Binding-site contacts:
Ligand atom C3 contacts residue CYS145 of chain 1.A at 2.8 Å (hydrophobic).
Ligand atom O1 contacts residue DMS1 of chain 1.K at 3.8 Å.
Ligand atom C6 contacts residue DMS1 of chain 1.J at 3.7 Å.
Ligand atom O contacts residue CYS145 of chain 1.A at 3.3 Å (h-bond).
Ligand atom N contacts residue ASN142 of chain 1.A at 2.6 Å (h-bond).
Ligand atom C1 contacts residue ASN142 of chain 1.A at 3.5 Å.
Ligand atom C2 contacts residue ASN142 of chain 1.A at 3.3 Å.
Ligand atom O contacts residue ASN142 of chain 1.A at 4.0 Å.
Ligand atom F contacts residue DMS1 of chain 1.E at 3.1 Å.
Ligand atom O1 contacts residue LEU27 of chain 1.A at 3.9 Å.
Ligand atom C4 contacts residue HIS41 of chain 1.A at 3.6 Å.
Ligand atom C6 contacts residue CYS145 of chain 1.A at 1.8 Å (hydrophobic).
Ligand atom C1 contacts residue DMS1 of chain 1.K at 4.1 Å.
Ligand atom C2 contacts residue CYS145 of chain 1.A at 3.9 Å (hydrophobic).
Ligand atom O1 contacts residue HIS41 of chain 1.A at 2.5 Å (h-bond).
Ligand atom C3 contacts residue DMS1 of chain 1.K at 3.9 Å.
Ligand atom C3 contacts residue HIS41 of chain 1.A at 3.7 Å.
Ligand atom N contacts residue GLY143 of chain 1.A at 3.7 Å.
Ligand atom C7 contacts residue CYS145 of chain 1.A at 2.8 Å (hydrophobic).
Ligand atom O1 contacts residue CYS145 of chain 1.A at 2.4 Å (h-bond).
Ligand atom C5 contacts residue DMS1 of chain 1.E at 3.7 Å.
Ligand atom C7 contacts residue DMS1 of chain 1.J at 3.5 Å.
Ligand atom C2 contacts residue DMS1 of chain 1.J at 3.3 Å.
Ligand atom C1 contacts residue DMS1 of chain 1.J at 3.9 Å.
Ligand atom C2 contacts residue DMS1 of chain 1.K at 3.8 Å.
Ligand atom N contacts residue DMS1 of chain 1.K at 4.1 Å.
Ligand atom O contacts residue GLY143 of chain 1.A at 2.8 Å (h-bond).
Ligand atom C6 contacts residue HIS41 of chain 1.A at 3.5 Å.
Ligand atom C4 contacts residue HIS164 of chain 1.A at 3.4 Å.
Ligand atom O contacts residue SER144 of chain 1.A at 3.4 Å (h-bond).
Ligand atom O contacts residue DMS1 of chain 1.J at 4.1 Å.
Ligand atom C7 contacts residue GLY143 of chain 1.A at 3.5 Å.
Ligand atom F contacts residue GLN189 of chain 1.A at 3.3 Å.
Ligand atom C7 contacts residue ASN142 of chain 1.A at 3.7 Å.
Ligand atom C3 contacts residue HIS164 of chain 1.A at 4.0 Å.
Ligand atom N contacts residue CYS145 of chain 1.A at 3.8 Å.
Ligand atom C4 contacts residue CYS145 of chain 1.A at 3.5 Å (hydrophobic).
Ligand atom C3 contacts residue DMS1 of chain 1.J at 3.5 Å.
Ligand atom N contacts residue DMS1 of chain 1.J at 3.3 Å.
Ligand atom C4 contacts residue DMS1 of chain 1.E at 4.0 Å.

Sequence of chain 1.A:
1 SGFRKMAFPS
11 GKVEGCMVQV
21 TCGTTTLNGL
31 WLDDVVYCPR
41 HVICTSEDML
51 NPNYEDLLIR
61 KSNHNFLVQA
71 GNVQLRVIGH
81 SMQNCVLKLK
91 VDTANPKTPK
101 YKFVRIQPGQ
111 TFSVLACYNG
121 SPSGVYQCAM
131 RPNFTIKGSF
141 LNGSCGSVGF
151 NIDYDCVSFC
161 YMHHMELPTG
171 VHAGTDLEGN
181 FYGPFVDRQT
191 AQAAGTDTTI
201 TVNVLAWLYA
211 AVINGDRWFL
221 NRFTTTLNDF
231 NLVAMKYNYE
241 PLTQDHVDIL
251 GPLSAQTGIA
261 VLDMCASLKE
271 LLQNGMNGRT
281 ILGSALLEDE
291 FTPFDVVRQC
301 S

A protein and the small-molecule ligand that binds it are described below.
Small molecule (SMILES): O=C1Nc2ccc(F)cc2[C@H]1O